Sequence of chain 1.A:
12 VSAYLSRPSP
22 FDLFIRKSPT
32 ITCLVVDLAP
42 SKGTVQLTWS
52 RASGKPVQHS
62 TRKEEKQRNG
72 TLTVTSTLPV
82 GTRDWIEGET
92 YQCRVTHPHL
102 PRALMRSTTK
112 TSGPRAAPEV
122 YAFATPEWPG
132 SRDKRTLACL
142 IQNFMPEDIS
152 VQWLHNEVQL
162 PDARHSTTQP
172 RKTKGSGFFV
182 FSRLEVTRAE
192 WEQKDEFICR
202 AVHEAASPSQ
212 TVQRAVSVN

This protein binds this small molecule.
Small molecule (SMILES): CC(=O)N[C@H]1[C@H](O[C@H]2[C@H](O)[C@@H](NC(C)=O)CO[C@@H]2CO)O[C@H](CO)[C@@H](O[C@@H]2O[C@H](CO[C@H]3O[C@H](CO)[C@@H](O)[C@H](O)[C@@H]3O)[C@@H](O)[C@H](O[C@H]3O[C@H](CO)[C@@H](O)[C@H](O)[C@@H]3O)[C@@H]2O)[C@@H]1O

Binding-site contacts:
Ligand atom C3 contacts residue ASN70 of chain 1.A at 3.8 Å.
Ligand atom O7 contacts residue VAL37 of chain 1.A at 4.5 Å.
Ligand atom O7 contacts residue THR74 of chain 1.A at 3.4 Å.
Ligand atom O4 contacts residue VAL37 of chain 1.A at 4.0 Å.
Ligand atom O5 contacts residue THR72 of chain 1.A at 4.2 Å.
Ligand atom O3 contacts residue TYR15 of chain 1.A at 4.1 Å.
Ligand atom O3 contacts residue LEU35 of chain 1.A at 3.7 Å.
Ligand atom C7 contacts residue ASN70 of chain 1.A at 3.5 Å.
Ligand atom O7 contacts residue LEU35 of chain 1.A at 4.3 Å.
Ligand atom C5 contacts residue THR72 of chain 1.A at 4.4 Å.
Ligand atom C3 contacts residue TYR15 of chain 1.A at 3.8 Å (hydrophobic).
Ligand atom C3 contacts residue THR72 of chain 1.A at 4.4 Å.
Ligand atom O6 contacts residue ASN70 of chain 1.A at 4.4 Å.
Ligand atom C4 contacts residue ASN70 of chain 1.A at 4.2 Å.
Ligand atom C3 contacts residue VAL37 of chain 1.A at 4.0 Å (hydrophobic).
Ligand atom C8 contacts residue GLN68 of chain 1.A at 4.2 Å.
Ligand atom O4 contacts residue TYR15 of chain 1.A at 4.4 Å.
Ligand atom C5 contacts residue GLN68 of chain 1.A at 4.2 Å.
Ligand atom O7 contacts residue ASN70 of chain 1.A at 3.8 Å.
Ligand atom C1 contacts residue ASN70 of chain 1.A at 1.4 Å.
Ligand atom O6 contacts residue VAL37 of chain 1.A at 4.4 Å.
Ligand atom C2 contacts residue VAL37 of chain 1.A at 4.1 Å (hydrophobic).
Ligand atom N2 contacts residue ASN70 of chain 1.A at 2.9 Å (h-bond).
Ligand atom C6 contacts residue GLN68 of chain 1.A at 4.2 Å.
Ligand atom N2 contacts residue THR72 of chain 1.A at 4.0 Å.
Ligand atom O3 contacts residue VAL37 of chain 1.A at 3.8 Å.
Ligand atom O6 contacts residue GLN68 of chain 1.A at 3.2 Å (h-bond).
Ligand atom C1 contacts residue THR72 of chain 1.A at 3.4 Å.
Ligand atom C7 contacts residue THR74 of chain 1.A at 4.2 Å.
Ligand atom C6 contacts residue TYR15 of chain 1.A at 3.1 Å (hydrophobic).
Ligand atom O6 contacts residue TYR15 of chain 1.A at 3.1 Å (h-bond).
Ligand atom C2 contacts residue THR72 of chain 1.A at 4.2 Å.
Ligand atom C5 contacts residue TYR15 of chain 1.A at 4.4 Å (hydrophobic).
Ligand atom O5 contacts residue ASN70 of chain 1.A at 2.4 Å (h-bond).
Ligand atom C5 contacts residue ASN70 of chain 1.A at 3.7 Å.
Ligand atom O5 contacts residue VAL37 of chain 1.A at 4.0 Å.
Ligand atom C1 contacts residue VAL37 of chain 1.A at 4.3 Å (hydrophobic).
Ligand atom C2 contacts residue ASN70 of chain 1.A at 2.5 Å.
Ligand atom C1 contacts residue TYR15 of chain 1.A at 4.2 Å (hydrophobic).
Ligand atom C2 contacts residue TYR15 of chain 1.A at 4.3 Å (hydrophobic).